The protein below binds the small molecule below.
Small molecule (SMILES): CC(=O)N[C@@H]1[C@@H](O)[C@H](O)[C@@H](CO)O[C@H]1O

Binding-site contacts:
Ligand atom O5 contacts residue ASN685 of chain 1.A at 2.4 Å (h-bond).
Ligand atom C4 contacts residue ASN685 of chain 1.A at 4.2 Å.
Ligand atom C7 contacts residue ASN685 of chain 1.A at 3.2 Å.
Ligand atom C3 contacts residue ASN685 of chain 1.A at 3.8 Å.
Ligand atom C5 contacts residue ASN685 of chain 1.A at 3.7 Å.
Ligand atom O7 contacts residue ASN685 of chain 1.A at 3.2 Å (h-bond).
Ligand atom C8 contacts residue ASN685 of chain 1.A at 4.4 Å.
Ligand atom C2 contacts residue ASN685 of chain 1.A at 2.5 Å.
Ligand atom N2 contacts residue ASN685 of chain 1.A at 2.9 Å (h-bond).
Ligand atom C1 contacts residue ASN685 of chain 1.A at 1.4 Å.

Sequence of chain 1.A:
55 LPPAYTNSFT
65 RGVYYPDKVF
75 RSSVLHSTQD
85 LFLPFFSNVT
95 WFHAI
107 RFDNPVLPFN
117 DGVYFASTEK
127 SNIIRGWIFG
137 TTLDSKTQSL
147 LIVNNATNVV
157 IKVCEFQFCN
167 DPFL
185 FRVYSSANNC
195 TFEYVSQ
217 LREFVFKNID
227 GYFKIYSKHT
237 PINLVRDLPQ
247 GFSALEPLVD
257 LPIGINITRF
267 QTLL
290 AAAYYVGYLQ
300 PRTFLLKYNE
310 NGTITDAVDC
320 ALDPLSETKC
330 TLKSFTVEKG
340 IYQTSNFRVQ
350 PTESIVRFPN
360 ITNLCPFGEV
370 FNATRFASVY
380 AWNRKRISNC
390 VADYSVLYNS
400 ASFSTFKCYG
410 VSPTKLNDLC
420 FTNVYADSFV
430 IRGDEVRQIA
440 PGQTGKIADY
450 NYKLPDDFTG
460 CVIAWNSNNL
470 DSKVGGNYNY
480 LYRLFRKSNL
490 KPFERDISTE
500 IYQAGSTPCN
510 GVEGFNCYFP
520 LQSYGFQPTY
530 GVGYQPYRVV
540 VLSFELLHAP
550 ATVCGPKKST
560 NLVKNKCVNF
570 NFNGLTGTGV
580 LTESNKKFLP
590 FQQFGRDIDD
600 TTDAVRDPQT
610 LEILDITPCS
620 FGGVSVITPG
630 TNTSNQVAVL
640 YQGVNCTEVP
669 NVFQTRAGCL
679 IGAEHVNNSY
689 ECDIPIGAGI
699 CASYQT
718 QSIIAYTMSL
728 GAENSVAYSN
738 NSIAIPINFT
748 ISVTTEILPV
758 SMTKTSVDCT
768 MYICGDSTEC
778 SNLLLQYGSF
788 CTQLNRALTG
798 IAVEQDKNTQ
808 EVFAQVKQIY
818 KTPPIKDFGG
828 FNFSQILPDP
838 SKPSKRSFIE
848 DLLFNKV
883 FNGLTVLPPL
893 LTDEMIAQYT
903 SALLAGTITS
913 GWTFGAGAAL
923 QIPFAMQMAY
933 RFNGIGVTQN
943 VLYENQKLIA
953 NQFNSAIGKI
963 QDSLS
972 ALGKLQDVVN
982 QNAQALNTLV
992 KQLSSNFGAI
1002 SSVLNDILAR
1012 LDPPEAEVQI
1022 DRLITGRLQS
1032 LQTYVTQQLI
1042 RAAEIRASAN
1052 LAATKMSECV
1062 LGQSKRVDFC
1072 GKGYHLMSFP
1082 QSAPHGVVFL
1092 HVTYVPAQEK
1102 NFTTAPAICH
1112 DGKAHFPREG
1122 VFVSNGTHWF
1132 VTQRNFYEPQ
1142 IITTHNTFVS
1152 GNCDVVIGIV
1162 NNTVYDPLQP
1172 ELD